Binding-site contacts:
Ligand atom C8 contacts residue ASN118 of chain 18.E at 4.3 Å.
Ligand atom C2 contacts residue ASN118 of chain 18.E at 2.5 Å.
Ligand atom C4 contacts residue ASN118 of chain 18.E at 4.2 Å.
Ligand atom O7 contacts residue ASN118 of chain 18.E at 3.4 Å (h-bond).
Ligand atom O5 contacts residue ASN118 of chain 18.E at 2.4 Å (h-bond).
Ligand atom O6 contacts residue ASN118 of chain 18.E at 4.1 Å.
Ligand atom C6 contacts residue THR120 of chain 18.E at 4.0 Å.
Ligand atom O7 contacts residue SER66 of chain 18.E at 3.6 Å.
Ligand atom C8 contacts residue ASP67 of chain 18.E at 4.0 Å.
Ligand atom O5 contacts residue THR120 of chain 18.E at 3.7 Å.
Ligand atom O6 contacts residue THR120 of chain 18.E at 3.5 Å (h-bond).
Ligand atom N2 contacts residue ASN118 of chain 18.E at 2.9 Å (h-bond).
Ligand atom C8 contacts residue TYR90 of chain 18.E at 3.6 Å (hydrophobic).
Ligand atom C7 contacts residue TYR90 of chain 18.E at 4.2 Å (hydrophobic).
Ligand atom C5 contacts residue THR120 of chain 18.E at 4.5 Å.
Ligand atom C7 contacts residue ASP67 of chain 18.E at 4.3 Å.
Ligand atom O6 contacts residue THR89 of chain 18.E at 3.8 Å.
Ligand atom O7 contacts residue ASP67 of chain 18.E at 4.3 Å.
Ligand atom O6 contacts residue PHE119 of chain 18.E at 3.2 Å (h-bond).
Ligand atom N2 contacts residue TYR90 of chain 18.E at 4.2 Å.
Ligand atom C5 contacts residue ASN118 of chain 18.E at 3.6 Å.
Ligand atom C3 contacts residue ASN118 of chain 18.E at 3.8 Å.
Ligand atom C7 contacts residue ASN118 of chain 18.E at 3.3 Å.
Ligand atom O5 contacts residue SER66 of chain 18.E at 4.3 Å.
Ligand atom C1 contacts residue SER66 of chain 18.E at 4.4 Å.
Ligand atom C1 contacts residue ASN118 of chain 18.E at 1.4 Å.

Sequence of chain 18.E:
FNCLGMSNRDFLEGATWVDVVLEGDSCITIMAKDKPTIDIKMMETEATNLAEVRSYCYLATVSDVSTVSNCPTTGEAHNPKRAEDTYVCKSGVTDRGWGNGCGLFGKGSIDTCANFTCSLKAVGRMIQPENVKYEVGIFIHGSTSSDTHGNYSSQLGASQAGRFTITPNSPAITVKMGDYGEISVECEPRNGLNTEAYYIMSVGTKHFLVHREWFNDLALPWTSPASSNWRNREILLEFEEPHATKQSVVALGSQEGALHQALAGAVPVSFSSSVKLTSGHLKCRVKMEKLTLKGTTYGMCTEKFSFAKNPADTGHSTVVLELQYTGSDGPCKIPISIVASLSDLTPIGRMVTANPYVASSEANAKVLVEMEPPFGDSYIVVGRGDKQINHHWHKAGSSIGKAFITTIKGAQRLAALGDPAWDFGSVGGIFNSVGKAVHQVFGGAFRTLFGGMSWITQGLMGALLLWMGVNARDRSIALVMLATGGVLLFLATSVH

A protein and the small-molecule ligand that binds it are described below.
Small molecule (SMILES): CC(=O)N[C@@H]1[C@@H](O)[C@H](O)[C@@H](CO)O[C@H]1O